Sequence of chain 2.A:
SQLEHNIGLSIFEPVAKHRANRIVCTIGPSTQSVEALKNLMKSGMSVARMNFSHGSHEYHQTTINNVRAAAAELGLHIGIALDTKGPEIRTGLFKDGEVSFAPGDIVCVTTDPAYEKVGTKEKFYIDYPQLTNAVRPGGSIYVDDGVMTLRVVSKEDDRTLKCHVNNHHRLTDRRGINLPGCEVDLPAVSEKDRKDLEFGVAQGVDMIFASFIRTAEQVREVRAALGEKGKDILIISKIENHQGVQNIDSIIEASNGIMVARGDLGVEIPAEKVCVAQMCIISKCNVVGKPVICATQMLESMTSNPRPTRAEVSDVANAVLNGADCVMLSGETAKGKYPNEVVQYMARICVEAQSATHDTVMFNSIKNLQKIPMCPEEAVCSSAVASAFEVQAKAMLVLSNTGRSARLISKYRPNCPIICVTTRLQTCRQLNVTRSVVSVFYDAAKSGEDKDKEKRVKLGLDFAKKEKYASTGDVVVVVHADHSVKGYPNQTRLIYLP

A protein and the small-molecule ligand that binds it are described below.
Small molecule (SMILES): O=P(O)(O)OC[C@H]1O[C@@](CO)(OP(=O)(O)O)[C@@H](O)[C@@H]1O

Binding-site contacts:
Ligand atom O3 contacts residue ALA482 of chain 2.A at 3.2 Å (h-bond).
Ligand atom O2P contacts residue ASN402 of chain 2.A at 2.7 Å (h-bond).
Ligand atom P1 contacts residue ASN402 of chain 2.A at 3.9 Å.
Ligand atom O4P contacts residue SER406 of chain 2.A at 2.7 Å (h-bond).
Ligand atom P2 contacts residue ASN402 of chain 2.A at 3.8 Å.
Ligand atom O1 contacts residue LYS487 of chain 2.A at 3.4 Å.
Ligand atom O3 contacts residue HIS481 of chain 2.A at 3.6 Å.
Ligand atom P1 contacts residue ARG457 of chain 2.A at 3.7 Å.
Ligand atom O1P contacts residue LYS454 of chain 2.A at 2.6 Å (salt-bridge).
Ligand atom O5P contacts residue ASN402 of chain 2.A at 2.7 Å (h-bond).
Ligand atom P2 contacts residue SER406 of chain 2.A at 3.6 Å.
Ligand atom C1 contacts residue VAL486 of chain 2.A at 3.8 Å (hydrophobic).
Ligand atom O1P contacts residue ARG457 of chain 2.A at 3.0 Å (salt-bridge).
Ligand atom O4 contacts residue LEU400 of chain 2.A at 2.6 Å (h-bond).
Ligand atom C5 contacts residue LEU400 of chain 2.A at 3.8 Å (hydrophobic).
Ligand atom O3P contacts residue LYS454 of chain 2.A at 3.8 Å.
Ligand atom C4 contacts residue LEU400 of chain 2.A at 3.2 Å (hydrophobic).
Ligand atom O4 contacts residue PRO490 of chain 2.A at 3.6 Å.
Ligand atom P2 contacts residue SER401 of chain 2.A at 3.7 Å.
Ligand atom C6 contacts residue LEU400 of chain 2.A at 3.6 Å (hydrophobic).
Ligand atom C1 contacts residue ALA482 of chain 2.A at 3.6 Å (hydrophobic).
Ligand atom C5 contacts residue TYR489 of chain 2.A at 3.8 Å (hydrophobic).
Ligand atom O6P contacts residue THR403 of chain 2.A at 3.1 Å (h-bond).
Ligand atom O6 contacts residue SER406 of chain 2.A at 3.7 Å.
Ligand atom C1 contacts residue GLY488 of chain 2.A at 3.6 Å.
Ligand atom O2P contacts residue ARG457 of chain 2.A at 2.9 Å (salt-bridge).
Ligand atom P1 contacts residue LYS454 of chain 2.A at 3.7 Å.
Ligand atom O1 contacts residue GLY488 of chain 2.A at 2.8 Å (h-bond).
Ligand atom O4 contacts residue HIS481 of chain 2.A at 3.4 Å.
Ligand atom O5 contacts residue GLY488 of chain 2.A at 3.7 Å.
Ligand atom O6P contacts residue ARG405 of chain 2.A at 2.9 Å (salt-bridge).
Ligand atom O3 contacts residue LYS454 of chain 2.A at 3.8 Å.
Ligand atom P2 contacts residue THR403 of chain 2.A at 3.5 Å.
Ligand atom O4P contacts residue ARG405 of chain 2.A at 3.8 Å.
Ligand atom O2 contacts residue ASN402 of chain 2.A at 3.6 Å (h-bond).
Ligand atom O5P contacts residue THR403 of chain 2.A at 2.8 Å (h-bond).
Ligand atom C3 contacts residue ALA482 of chain 2.A at 3.5 Å (hydrophobic).
Ligand atom O4P contacts residue SER401 of chain 2.A at 2.5 Å (h-bond).
Ligand atom O5 contacts residue TYR489 of chain 2.A at 3.2 Å (h-bond).
Ligand atom O5P contacts residue SER401 of chain 2.A at 3.8 Å.